This small molecule binds to this protein.
Small molecule (SMILES): CC(=O)N[C@@H]1[C@@H](O)[C@H](O)[C@@H](CO)O[C@H]1O

Sequence of chain 1.A:
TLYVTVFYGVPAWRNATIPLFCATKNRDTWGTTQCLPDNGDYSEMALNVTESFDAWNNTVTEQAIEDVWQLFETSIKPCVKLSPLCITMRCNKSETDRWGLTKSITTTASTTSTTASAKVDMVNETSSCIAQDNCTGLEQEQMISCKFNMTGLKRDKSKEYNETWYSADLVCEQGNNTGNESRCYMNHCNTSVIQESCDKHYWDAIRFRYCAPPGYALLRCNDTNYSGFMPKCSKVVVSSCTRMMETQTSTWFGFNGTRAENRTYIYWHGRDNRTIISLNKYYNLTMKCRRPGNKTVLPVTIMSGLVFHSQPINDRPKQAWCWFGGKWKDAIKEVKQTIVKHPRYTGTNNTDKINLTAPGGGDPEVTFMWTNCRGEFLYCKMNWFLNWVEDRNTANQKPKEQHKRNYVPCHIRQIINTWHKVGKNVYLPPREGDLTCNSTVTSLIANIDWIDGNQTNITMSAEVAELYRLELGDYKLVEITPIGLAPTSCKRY

Binding-site contacts:
Ligand atom O5 contacts residue SER180 of chain 1.A at 4.4 Å.
Ligand atom O7 contacts residue ASN171 of chain 1.A at 3.6 Å (h-bond).
Ligand atom C4 contacts residue ASN171 of chain 1.A at 4.4 Å.
Ligand atom C5 contacts residue ASN171 of chain 1.A at 3.8 Å.
Ligand atom C8 contacts residue ARG112 of chain 1.A at 3.6 Å.
Ligand atom C2 contacts residue ASN171 of chain 1.A at 2.6 Å.
Ligand atom O6 contacts residue SER180 of chain 1.A at 4.1 Å.
Ligand atom C3 contacts residue ASN171 of chain 1.A at 3.9 Å.
Ligand atom C6 contacts residue SER180 of chain 1.A at 4.5 Å.
Ligand atom O5 contacts residue ASN171 of chain 1.A at 2.4 Å (h-bond).
Ligand atom N2 contacts residue ASN171 of chain 1.A at 3.0 Å (h-bond).
Ligand atom N2 contacts residue ARG112 of chain 1.A at 4.5 Å.
Ligand atom C8 contacts residue ASN171 of chain 1.A at 3.8 Å.
Ligand atom C7 contacts residue ASN171 of chain 1.A at 3.4 Å.
Ligand atom O6 contacts residue GLU182 of chain 1.A at 4.4 Å.
Ligand atom C1 contacts residue ASN171 of chain 1.A at 1.5 Å.